The protein below binds the small molecule below.
Small molecule (SMILES): Cc1cc(CCCCCOc2ccc(C3=NCCO3)cc2)on1

Sequence of chain 29.C:
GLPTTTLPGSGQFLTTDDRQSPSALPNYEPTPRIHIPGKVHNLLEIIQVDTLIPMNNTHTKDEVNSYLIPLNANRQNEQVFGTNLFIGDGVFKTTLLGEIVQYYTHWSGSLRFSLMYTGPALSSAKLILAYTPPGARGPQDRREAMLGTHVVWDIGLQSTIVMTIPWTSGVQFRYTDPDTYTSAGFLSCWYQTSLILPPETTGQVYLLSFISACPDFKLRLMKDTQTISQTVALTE

Sequence of chain 29.A:
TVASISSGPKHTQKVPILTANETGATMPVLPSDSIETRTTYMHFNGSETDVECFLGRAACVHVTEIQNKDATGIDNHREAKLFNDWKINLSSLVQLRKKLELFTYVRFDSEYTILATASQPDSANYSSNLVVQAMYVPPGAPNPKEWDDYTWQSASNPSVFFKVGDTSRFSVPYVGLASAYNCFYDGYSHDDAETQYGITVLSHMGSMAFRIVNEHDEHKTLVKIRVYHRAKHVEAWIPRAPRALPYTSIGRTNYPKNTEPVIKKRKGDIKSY

Binding-site contacts:
Ligand atom C3B contacts residue VAL188 of chain 29.A at 3.8 Å (hydrophobic).
Ligand atom C1B contacts residue ILE104 of chain 29.A at 4.0 Å (hydrophobic).
Ligand atom C4C contacts residue VAL188 of chain 29.A at 3.7 Å (hydrophobic).
Ligand atom O1 contacts residue MET221 of chain 29.A at 3.8 Å.
Ligand atom N2 contacts residue LEU106 of chain 29.A at 3.8 Å.
Ligand atom C6B contacts residue ILE104 of chain 29.A at 3.6 Å (hydrophobic).
Ligand atom O1 contacts residue LEU106 of chain 29.A at 3.8 Å.
Ligand atom N3A contacts residue ALA24 of chain 29.C at 3.8 Å.
Ligand atom N3A contacts residue PHE186 of chain 29.A at 4.0 Å.
Ligand atom C4A contacts residue PRO174 of chain 29.A at 3.1 Å (hydrophobic).
Ligand atom C2A contacts residue TYR152 of chain 29.A at 3.6 Å (hydrophobic).
Ligand atom C1C contacts residue LEU106 of chain 29.A at 3.8 Å (hydrophobic).
Ligand atom O1A contacts residue PHE186 of chain 29.A at 3.0 Å.
Ligand atom C6B contacts residue TYR128 of chain 29.A at 3.3 Å (hydrophobic).
Ligand atom C3C contacts residue TYR128 of chain 29.A at 3.4 Å (hydrophobic).
Ligand atom O1B contacts residue ILE104 of chain 29.A at 3.9 Å.
Ligand atom C5B contacts residue PHE186 of chain 29.A at 3.9 Å (hydrophobic).
Ligand atom C1B contacts residue VAL188 of chain 29.A at 3.8 Å (hydrophobic).
Ligand atom O1B contacts residue TYR128 of chain 29.A at 3.4 Å (h-bond).
Ligand atom C3B contacts residue TYR152 of chain 29.A at 3.7 Å (hydrophobic).
Ligand atom C4 contacts residue TYR197 of chain 29.A at 3.8 Å (hydrophobic).
Ligand atom C4C contacts residue VAL191 of chain 29.A at 3.0 Å (hydrophobic).
Ligand atom C4 contacts residue LEU106 of chain 29.A at 3.9 Å (hydrophobic).
Ligand atom N3A contacts residue PRO174 of chain 29.A at 3.7 Å.
Ligand atom C5A contacts residue ALA150 of chain 29.A at 3.6 Å (hydrophobic).
Ligand atom C1C contacts residue TYR128 of chain 29.A at 3.7 Å (hydrophobic).
Ligand atom C5B contacts residue TYR128 of chain 29.A at 4.0 Å (hydrophobic).
Ligand atom C4B contacts residue PHE186 of chain 29.A at 3.6 Å (hydrophobic).
Ligand atom C5C contacts residue VAL191 of chain 29.A at 3.8 Å (hydrophobic).
Ligand atom C5 contacts residue LEU106 of chain 29.A at 3.8 Å (hydrophobic).
Ligand atom C2C contacts residue TYR197 of chain 29.A at 3.7 Å (hydrophobic).
Ligand atom C4B contacts residue TYR152 of chain 29.A at 3.8 Å (hydrophobic).
Ligand atom C5A contacts residue VAL176 of chain 29.A at 3.6 Å (hydrophobic).
Ligand atom C5A contacts residue PHE186 of chain 29.A at 3.5 Å (hydrophobic).
Ligand atom N3A contacts residue TYR152 of chain 29.A at 3.5 Å.
Ligand atom C2B contacts residue VAL188 of chain 29.A at 3.5 Å (hydrophobic).
Ligand atom C2A contacts residue PHE186 of chain 29.A at 3.3 Å (hydrophobic).
Ligand atom C2C contacts residue MET221 of chain 29.A at 3.8 Å (hydrophobic).
Ligand atom C5B contacts residue MET224 of chain 29.A at 3.9 Å (hydrophobic).
Ligand atom C1B contacts residue TYR128 of chain 29.A at 3.6 Å (hydrophobic).